Sequence of chain 1.C:
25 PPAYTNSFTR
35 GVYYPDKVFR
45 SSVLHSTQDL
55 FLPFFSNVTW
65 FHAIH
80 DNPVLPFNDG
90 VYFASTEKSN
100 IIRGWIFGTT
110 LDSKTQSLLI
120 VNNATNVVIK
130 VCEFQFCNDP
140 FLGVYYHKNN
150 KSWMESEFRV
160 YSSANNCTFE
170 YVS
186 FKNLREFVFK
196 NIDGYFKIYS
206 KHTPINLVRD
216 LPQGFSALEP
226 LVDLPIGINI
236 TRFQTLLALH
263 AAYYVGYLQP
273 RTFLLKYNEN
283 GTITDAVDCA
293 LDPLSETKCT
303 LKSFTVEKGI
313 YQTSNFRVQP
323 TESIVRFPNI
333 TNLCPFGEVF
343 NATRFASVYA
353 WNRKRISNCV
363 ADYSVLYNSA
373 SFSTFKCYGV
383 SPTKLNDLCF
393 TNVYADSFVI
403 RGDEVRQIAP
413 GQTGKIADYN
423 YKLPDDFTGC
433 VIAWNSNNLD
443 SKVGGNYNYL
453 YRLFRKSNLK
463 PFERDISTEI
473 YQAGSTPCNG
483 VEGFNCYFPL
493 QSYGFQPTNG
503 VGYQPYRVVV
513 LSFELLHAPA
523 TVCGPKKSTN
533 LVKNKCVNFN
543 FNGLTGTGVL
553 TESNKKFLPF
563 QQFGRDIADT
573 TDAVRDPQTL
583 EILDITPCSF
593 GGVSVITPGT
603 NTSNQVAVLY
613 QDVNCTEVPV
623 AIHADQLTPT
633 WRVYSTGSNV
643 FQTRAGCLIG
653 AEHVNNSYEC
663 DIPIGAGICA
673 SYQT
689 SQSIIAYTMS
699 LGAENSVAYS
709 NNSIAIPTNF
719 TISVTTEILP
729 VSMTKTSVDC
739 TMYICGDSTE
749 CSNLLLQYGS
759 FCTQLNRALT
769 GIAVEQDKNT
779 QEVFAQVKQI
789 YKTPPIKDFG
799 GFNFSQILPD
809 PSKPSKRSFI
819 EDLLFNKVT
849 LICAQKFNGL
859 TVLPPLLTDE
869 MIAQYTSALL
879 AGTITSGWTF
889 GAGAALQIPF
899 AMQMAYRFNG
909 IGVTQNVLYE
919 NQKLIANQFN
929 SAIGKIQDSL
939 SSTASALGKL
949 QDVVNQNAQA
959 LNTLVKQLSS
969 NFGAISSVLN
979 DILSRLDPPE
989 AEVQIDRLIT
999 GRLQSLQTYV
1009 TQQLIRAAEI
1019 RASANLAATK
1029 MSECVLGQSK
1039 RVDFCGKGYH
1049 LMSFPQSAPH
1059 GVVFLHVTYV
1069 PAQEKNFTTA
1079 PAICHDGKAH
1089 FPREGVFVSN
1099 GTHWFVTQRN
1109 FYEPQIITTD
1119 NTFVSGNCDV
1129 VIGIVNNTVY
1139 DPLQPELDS

A small-molecule ligand and the protein it binds are described below.
Small molecule (SMILES): CC(=O)N[C@H]1[C@H](O[C@H]2[C@H](O)[C@@H](NC(C)=O)CO[C@@H]2CO)O[C@H](CO)[C@@H](O)[C@@H]1O

Binding-site contacts:
Ligand atom C5 contacts residue SER803 of chain 1.C at 3.4 Å.
Ligand atom C2 contacts residue ASN801 of chain 1.C at 2.4 Å.
Ligand atom O6 contacts residue ASN801 of chain 1.C at 4.5 Å.
Ligand atom O5 contacts residue SER803 of chain 1.C at 3.4 Å (h-bond).
Ligand atom C2 contacts residue SER803 of chain 1.C at 4.3 Å.
Ligand atom C3 contacts residue SER803 of chain 1.C at 4.3 Å.
Ligand atom O6 contacts residue GLN804 of chain 1.C at 3.6 Å.
Ligand atom C6 contacts residue GLN804 of chain 1.C at 3.6 Å.
Ligand atom C8 contacts residue GLN804 of chain 1.C at 4.5 Å.
Ligand atom C3 contacts residue ASN801 of chain 1.C at 3.8 Å.
Ligand atom C4 contacts residue SER803 of chain 1.C at 4.5 Å.
Ligand atom C4 contacts residue ASN801 of chain 1.C at 4.2 Å.
Ligand atom C7 contacts residue ASN801 of chain 1.C at 4.0 Å.
Ligand atom C5 contacts residue GLN804 of chain 1.C at 4.4 Å.
Ligand atom C5 contacts residue ASN801 of chain 1.C at 3.7 Å.
Ligand atom O5 contacts residue ASN801 of chain 1.C at 2.4 Å (h-bond).
Ligand atom C1 contacts residue ASN801 of chain 1.C at 1.4 Å.
Ligand atom C6 contacts residue SER803 of chain 1.C at 4.3 Å.
Ligand atom N2 contacts residue ASN801 of chain 1.C at 2.9 Å (h-bond).
Ligand atom C1 contacts residue SER803 of chain 1.C at 3.2 Å.